The small molecule below binds the protein below.
Small molecule (SMILES): O=C(NCCN(CCNC(=O)c1cccc(O)c1O)CCNC(=O)c1cccc(=O)n1O)c1cccc(O)c1O

Sequence of chain 1.C:
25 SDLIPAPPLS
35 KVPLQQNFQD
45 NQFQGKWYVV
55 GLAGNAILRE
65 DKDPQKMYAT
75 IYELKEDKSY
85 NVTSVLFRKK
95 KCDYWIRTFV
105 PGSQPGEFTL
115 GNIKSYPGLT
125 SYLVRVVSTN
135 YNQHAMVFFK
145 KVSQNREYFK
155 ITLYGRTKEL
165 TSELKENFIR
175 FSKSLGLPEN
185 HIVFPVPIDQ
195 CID

Binding-site contacts:
Ligand atom O32 contacts residue ALA60 of chain 1.C at 3.4 Å.
Ligand atom O39 contacts residue LYS145 of chain 1.C at 3.5 Å (salt-bridge).
Ligand atom C34 contacts residue LYS154 of chain 1.C at 3.5 Å.
Ligand atom O29 contacts residue LYS145 of chain 1.C at 2.9 Å (salt-bridge).
Ligand atom C3 contacts residue LYS154 of chain 1.C at 3.4 Å.
Ligand atom C27 contacts residue TYR120 of chain 1.C at 3.6 Å (hydrophobic).
Ligand atom C2 contacts residue FE1 of chain 1.N at 2.9 Å.
Ligand atom O40 contacts residue FE1 of chain 1.N at 2.0 Å.
Ligand atom C21 contacts residue LYS145 of chain 1.C at 3.4 Å.
Ligand atom O29 contacts residue FE1 of chain 1.N at 2.0 Å.
Ligand atom N24 contacts residue FE1 of chain 1.N at 3.0 Å.
Ligand atom O15 contacts residue LYS154 of chain 1.C at 2.8 Å (salt-bridge).
Ligand atom C26 contacts residue TRP99 of chain 1.C at 3.5 Å (hydrophobic).
Ligand atom N20 contacts residue LYS145 of chain 1.C at 2.5 Å (salt-bridge).
Ligand atom C25 contacts residue TRP99 of chain 1.C at 3.4 Å (hydrophobic).
Ligand atom C4 contacts residue SO41 of chain 1.O at 2.6 Å.
Ligand atom O39 contacts residue FE1 of chain 1.N at 2.2 Å.
Ligand atom O15 contacts residue FE1 of chain 1.N at 2.1 Å.
Ligand atom C25 contacts residue FE1 of chain 1.N at 3.2 Å.
Ligand atom N17 contacts residue LYS145 of chain 1.C at 3.6 Å (salt-bridge).
Ligand atom C3 contacts residue SO41 of chain 1.O at 3.3 Å.
Ligand atom O30 contacts residue FE1 of chain 1.N at 2.6 Å.
Ligand atom C19 contacts residue LYS145 of chain 1.C at 3.4 Å.
Ligand atom O32 contacts residue ILE61 of chain 1.C at 3.6 Å.
Ligand atom O40 contacts residue LYS154 of chain 1.C at 3.4 Å (salt-bridge).
Ligand atom N24 contacts residue LYS145 of chain 1.C at 3.4 Å (salt-bridge).
Ligand atom C5 contacts residue SO41 of chain 1.O at 3.5 Å.
Ligand atom C23 contacts residue LYS145 of chain 1.C at 3.6 Å.
Ligand atom C35 contacts residue FE1 of chain 1.N at 2.8 Å.
Ligand atom O30 contacts residue TRP99 of chain 1.C at 3.5 Å.
Ligand atom O30 contacts residue TYR126 of chain 1.C at 3.3 Å.
Ligand atom C35 contacts residue LYS154 of chain 1.C at 3.5 Å.
Ligand atom O15 contacts residue SO41 of chain 1.O at 3.3 Å (h-bond).
Ligand atom O39 contacts residue LYS154 of chain 1.C at 3.3 Å (salt-bridge).
Ligand atom C18 contacts residue LYS145 of chain 1.C at 3.2 Å.
Ligand atom C3 contacts residue FE1 of chain 1.N at 2.9 Å.
Ligand atom C34 contacts residue LYS145 of chain 1.C at 3.4 Å.
Ligand atom C34 contacts residue FE1 of chain 1.N at 2.9 Å.
Ligand atom O14 contacts residue FE1 of chain 1.N at 2.2 Å.
Ligand atom O40 contacts residue TYR126 of chain 1.C at 2.8 Å (h-bond).